This small molecule binds to this protein.
Small molecule (SMILES): Nc1nc(=O)c2ncn([C@H]3C[C@H](O)[C@@H](CO)O3)c2[nH]1

Sequence of chain 2.B:
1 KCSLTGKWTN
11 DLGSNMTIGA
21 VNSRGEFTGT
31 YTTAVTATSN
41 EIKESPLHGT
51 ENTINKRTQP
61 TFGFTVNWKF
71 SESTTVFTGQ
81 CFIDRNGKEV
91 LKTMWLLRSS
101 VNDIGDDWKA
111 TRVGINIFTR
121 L

Sequence of chain 1.B:
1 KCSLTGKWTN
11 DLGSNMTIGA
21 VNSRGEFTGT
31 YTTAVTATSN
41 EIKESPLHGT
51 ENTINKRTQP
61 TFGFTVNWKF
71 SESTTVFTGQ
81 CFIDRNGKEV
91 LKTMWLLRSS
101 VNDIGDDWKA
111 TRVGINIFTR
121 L

Binding-site contacts:
Ligand atom O5' contacts residue SER71 of chain 2.B at 3.5 Å (h-bond).
Ligand atom O4' contacts residue TRP68 of chain 2.B at 3.5 Å (h-bond).
Ligand atom O6 contacts residue TRP95 of chain 2.B at 2.3 Å (h-bond).
Ligand atom C2' contacts residue TRP68 of chain 2.B at 4.0 Å (hydrophobic).
Ligand atom C8 contacts residue THR75 of chain 2.B at 3.1 Å.
Ligand atom O6 contacts residue ASN116 of chain 2.B at 2.5 Å (h-bond).
Ligand atom C1' contacts residue TRP68 of chain 2.B at 3.0 Å (hydrophobic).
Ligand atom C6 contacts residue PHE77 of chain 2.B at 4.0 Å (hydrophobic).
Ligand atom O6 contacts residue PHE77 of chain 2.B at 4.0 Å.
Ligand atom N7 contacts residue THR75 of chain 2.B at 3.7 Å.
Ligand atom N2 contacts residue ASN10 of chain 2.B at 3.6 Å (h-bond).
Ligand atom C2 contacts residue SER14 of chain 2.B at 3.9 Å.
Ligand atom N9 contacts residue TRP108 of chain 1.B at 4.1 Å.
Ligand atom N2 contacts residue SER14 of chain 2.B at 2.6 Å (h-bond).
Ligand atom C8 contacts residue TRP108 of chain 1.B at 4.1 Å (hydrophobic).
Ligand atom C8 contacts residue TRP68 of chain 2.B at 4.0 Å (hydrophobic).
Ligand atom N3 contacts residue TYR31 of chain 2.B at 4.0 Å.
Ligand atom N7 contacts residue TRP95 of chain 2.B at 3.6 Å.
Ligand atom N9 contacts residue THR75 of chain 2.B at 3.8 Å.
Ligand atom C6 contacts residue TRP95 of chain 2.B at 3.5 Å (hydrophobic).
Ligand atom N3 contacts residue TRP68 of chain 2.B at 4.1 Å.
Ligand atom O3' contacts residue PHE70 of chain 2.B at 2.6 Å.
Ligand atom N1 contacts residue ASN116 of chain 2.B at 2.6 Å (h-bond).
Ligand atom C2 contacts residue TYR31 of chain 2.B at 3.3 Å (hydrophobic).
Ligand atom N9 contacts residue TRP68 of chain 2.B at 3.4 Å.
Ligand atom N2 contacts residue TYR31 of chain 2.B at 3.1 Å (h-bond).
Ligand atom C4' contacts residue TRP68 of chain 2.B at 3.9 Å (hydrophobic).
Ligand atom N2 contacts residue ASN116 of chain 2.B at 4.1 Å.
Ligand atom O4' contacts residue LEU97 of chain 2.B at 3.8 Å.
Ligand atom O3' contacts residue TRP68 of chain 2.B at 3.6 Å.
Ligand atom C3' contacts residue PHE70 of chain 2.B at 3.7 Å (hydrophobic).
Ligand atom O5' contacts residue LEU97 of chain 2.B at 4.1 Å.
Ligand atom O5' contacts residue SER73 of chain 2.B at 3.8 Å.
Ligand atom C6 contacts residue ASN116 of chain 2.B at 3.0 Å.
Ligand atom C5 contacts residue TRP95 of chain 2.B at 4.0 Å (hydrophobic).
Ligand atom N1 contacts residue TYR31 of chain 2.B at 3.4 Å (h-bond).
Ligand atom C2 contacts residue ASN116 of chain 2.B at 3.8 Å.
Ligand atom C4 contacts residue TRP68 of chain 2.B at 3.8 Å (hydrophobic).
Ligand atom C8 contacts residue LEU97 of chain 2.B at 3.7 Å (hydrophobic).
Ligand atom O4' contacts residue THR75 of chain 2.B at 4.1 Å.